Sequence of chain 1.A:
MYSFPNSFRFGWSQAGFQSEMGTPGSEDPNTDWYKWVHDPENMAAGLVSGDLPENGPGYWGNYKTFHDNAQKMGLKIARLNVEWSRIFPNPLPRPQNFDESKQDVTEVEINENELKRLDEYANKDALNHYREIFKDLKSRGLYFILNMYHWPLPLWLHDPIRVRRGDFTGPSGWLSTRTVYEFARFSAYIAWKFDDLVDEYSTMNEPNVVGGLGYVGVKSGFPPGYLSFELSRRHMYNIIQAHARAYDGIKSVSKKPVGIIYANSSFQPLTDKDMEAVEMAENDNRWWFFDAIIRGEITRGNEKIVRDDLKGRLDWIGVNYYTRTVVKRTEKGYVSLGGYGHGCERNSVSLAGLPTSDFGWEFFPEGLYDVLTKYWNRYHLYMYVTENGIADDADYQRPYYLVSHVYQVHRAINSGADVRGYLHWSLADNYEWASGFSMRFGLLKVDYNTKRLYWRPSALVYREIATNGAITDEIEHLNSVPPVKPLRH

Binding-site contacts:
Ligand atom O3 contacts residue TRP433 of chain 1.A at 3.1 Å (h-bond).
Ligand atom O2 contacts residue ASN320 of chain 1.A at 4.1 Å.
Ligand atom C6 contacts residue GLU432 of chain 1.A at 3.1 Å.
Ligand atom O2 contacts residue ASN205 of chain 1.A at 3.2 Å (h-bond).
Ligand atom O3 contacts residue HIS150 of chain 1.A at 2.8 Å (h-bond).
Ligand atom C5 contacts residue TRP425 of chain 1.A at 4.0 Å (hydrophobic).
Ligand atom C6 contacts residue PHE441 of chain 1.A at 3.5 Å (hydrophobic).
Ligand atom C6 contacts residue TRP361 of chain 1.A at 3.8 Å (hydrophobic).
Ligand atom C4 contacts residue TRP433 of chain 1.A at 3.7 Å (hydrophobic).
Ligand atom O6 contacts residue GLU432 of chain 1.A at 2.5 Å (salt-bridge).
Ligand atom C4 contacts residue GLN18 of chain 1.A at 4.0 Å.
Ligand atom C3 contacts residue HIS150 of chain 1.A at 3.9 Å.
Ligand atom C2 contacts residue GLU206 of chain 1.A at 3.3 Å.
Ligand atom C1 contacts residue GLU206 of chain 1.A at 3.1 Å.
Ligand atom C3 contacts residue TRP433 of chain 1.A at 4.0 Å (hydrophobic).
Ligand atom O4 contacts residue GLU432 of chain 1.A at 2.6 Å (salt-bridge).
Ligand atom C4 contacts residue GLU387 of chain 1.A at 3.7 Å.
Ligand atom C1 contacts residue GLU387 of chain 1.A at 1.5 Å.
Ligand atom O3 contacts residue GLN18 of chain 1.A at 2.7 Å (h-bond).
Ligand atom O6 contacts residue TRP361 of chain 1.A at 3.3 Å.
Ligand atom C4 contacts residue TRP425 of chain 1.A at 3.9 Å (hydrophobic).
Ligand atom O4 contacts residue TRP433 of chain 1.A at 3.7 Å.
Ligand atom O2 contacts residue HIS150 of chain 1.A at 3.2 Å (h-bond).
Ligand atom O6 contacts residue PHE359 of chain 1.A at 3.8 Å.
Ligand atom C2 contacts residue GLU387 of chain 1.A at 2.5 Å.
Ligand atom C5 contacts residue GLU387 of chain 1.A at 3.3 Å.
Ligand atom C5A contacts residue GLU387 of chain 1.A at 2.4 Å.
Ligand atom C3 contacts residue GLN18 of chain 1.A at 3.7 Å.
Ligand atom F5A contacts residue GLU387 of chain 1.A at 3.1 Å.
Ligand atom F5A contacts residue TYR322 of chain 1.A at 3.5 Å.
Ligand atom C4 contacts residue GLU432 of chain 1.A at 3.6 Å.
Ligand atom C3 contacts residue TRP425 of chain 1.A at 3.6 Å (hydrophobic).
Ligand atom O2 contacts residue GLU387 of chain 1.A at 2.7 Å (salt-bridge).
Ligand atom C5 contacts residue GLU432 of chain 1.A at 3.9 Å.
Ligand atom O2 contacts residue GLU206 of chain 1.A at 2.8 Å (salt-bridge).
Ligand atom O4 contacts residue TRP425 of chain 1.A at 3.2 Å (h-bond).
Ligand atom O4 contacts residue GLN18 of chain 1.A at 2.9 Å (h-bond).
Ligand atom O3 contacts residue TRP425 of chain 1.A at 3.8 Å.
Ligand atom C3 contacts residue GLU387 of chain 1.A at 3.0 Å.
Ligand atom F5A contacts residue TRP361 of chain 1.A at 4.0 Å.

A protein and the small-molecule ligand that binds it are described below.
Small molecule (SMILES): OCC1=C(F)[C@H](O)[C@H](O)[C@@H](O)[C@@H]1O